Binding-site contacts:
Ligand atom C8 contacts residue THR234 of chain 1.C at 3.3 Å.
Ligand atom O4 contacts residue ASN232 of chain 1.C at 4.3 Å.
Ligand atom C5 contacts residue THR234 of chain 1.C at 4.5 Å.
Ligand atom C7 contacts residue THR234 of chain 1.C at 4.2 Å.
Ligand atom C1 contacts residue ASN232 of chain 1.C at 1.4 Å.
Ligand atom C6 contacts residue ASN232 of chain 1.C at 4.3 Å.
Ligand atom N2 contacts residue ASN232 of chain 1.C at 3.0 Å (h-bond).
Ligand atom O6 contacts residue THR108 of chain 1.C at 3.3 Å.
Ligand atom O5 contacts residue THR234 of chain 1.C at 4.1 Å.
Ligand atom C5 contacts residue ASN232 of chain 1.C at 3.7 Å.
Ligand atom O3 contacts residue ASN232 of chain 1.C at 4.5 Å.
Ligand atom C7 contacts residue ASN232 of chain 1.C at 3.8 Å.
Ligand atom O5 contacts residue ASN232 of chain 1.C at 2.5 Å (h-bond).
Ligand atom C7 contacts residue LYS460 of chain 1.B at 4.5 Å.
Ligand atom O7 contacts residue LYS460 of chain 1.B at 3.6 Å (salt-bridge).
Ligand atom O7 contacts residue THR234 of chain 1.C at 4.1 Å.
Ligand atom C2 contacts residue ASN232 of chain 1.C at 2.5 Å.
Ligand atom O5 contacts residue THR108 of chain 1.C at 4.4 Å.
Ligand atom C6 contacts residue THR108 of chain 1.C at 3.5 Å.
Ligand atom C8 contacts residue ASN232 of chain 1.C at 4.2 Å.
Ligand atom C4 contacts residue ASN232 of chain 1.C at 4.1 Å.
Ligand atom C3 contacts residue ASN232 of chain 1.C at 3.8 Å.

Sequence of chain 1.B:
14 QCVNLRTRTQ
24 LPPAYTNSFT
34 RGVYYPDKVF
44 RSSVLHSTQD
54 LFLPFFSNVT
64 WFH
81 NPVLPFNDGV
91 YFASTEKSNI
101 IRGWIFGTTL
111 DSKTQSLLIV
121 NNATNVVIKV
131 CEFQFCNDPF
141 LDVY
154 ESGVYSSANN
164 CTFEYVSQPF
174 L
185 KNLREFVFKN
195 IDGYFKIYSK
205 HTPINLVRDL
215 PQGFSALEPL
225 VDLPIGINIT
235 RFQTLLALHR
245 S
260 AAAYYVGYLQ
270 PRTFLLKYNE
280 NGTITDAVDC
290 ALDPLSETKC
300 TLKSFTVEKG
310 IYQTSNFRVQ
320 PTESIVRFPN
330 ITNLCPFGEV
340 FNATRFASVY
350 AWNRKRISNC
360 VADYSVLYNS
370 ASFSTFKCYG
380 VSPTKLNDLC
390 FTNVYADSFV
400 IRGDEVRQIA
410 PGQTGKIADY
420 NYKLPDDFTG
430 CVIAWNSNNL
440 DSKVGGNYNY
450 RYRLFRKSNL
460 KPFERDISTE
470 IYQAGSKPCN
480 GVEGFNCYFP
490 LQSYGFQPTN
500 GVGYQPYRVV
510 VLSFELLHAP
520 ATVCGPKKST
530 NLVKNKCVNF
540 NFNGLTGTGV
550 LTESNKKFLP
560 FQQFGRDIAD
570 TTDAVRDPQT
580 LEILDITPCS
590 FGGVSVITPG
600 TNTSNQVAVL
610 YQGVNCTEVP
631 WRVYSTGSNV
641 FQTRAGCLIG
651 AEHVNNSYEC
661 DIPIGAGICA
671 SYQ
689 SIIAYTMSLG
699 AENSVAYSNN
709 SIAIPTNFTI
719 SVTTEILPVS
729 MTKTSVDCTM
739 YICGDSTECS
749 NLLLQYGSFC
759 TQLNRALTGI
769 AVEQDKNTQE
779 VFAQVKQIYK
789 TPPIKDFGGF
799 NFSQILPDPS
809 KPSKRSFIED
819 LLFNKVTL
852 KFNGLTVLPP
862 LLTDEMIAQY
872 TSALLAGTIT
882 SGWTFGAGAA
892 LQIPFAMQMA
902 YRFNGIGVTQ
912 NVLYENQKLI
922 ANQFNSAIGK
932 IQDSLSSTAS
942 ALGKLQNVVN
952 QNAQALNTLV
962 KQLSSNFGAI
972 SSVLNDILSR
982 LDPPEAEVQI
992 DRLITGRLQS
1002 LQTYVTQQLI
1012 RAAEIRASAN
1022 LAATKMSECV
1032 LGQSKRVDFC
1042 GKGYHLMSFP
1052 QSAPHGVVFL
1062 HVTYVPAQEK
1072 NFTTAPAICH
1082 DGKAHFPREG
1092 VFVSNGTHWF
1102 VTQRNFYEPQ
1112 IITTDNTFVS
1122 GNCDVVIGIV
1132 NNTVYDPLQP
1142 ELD

The protein below binds the small molecule below.
Small molecule (SMILES): CC(=O)N[C@H]1[C@H](O[C@H]2[C@H](O)[C@@H](NC(C)=O)CO[C@@H]2CO)O[C@H](CO)[C@@H](O)[C@@H]1O

Sequence of chain 1.C:
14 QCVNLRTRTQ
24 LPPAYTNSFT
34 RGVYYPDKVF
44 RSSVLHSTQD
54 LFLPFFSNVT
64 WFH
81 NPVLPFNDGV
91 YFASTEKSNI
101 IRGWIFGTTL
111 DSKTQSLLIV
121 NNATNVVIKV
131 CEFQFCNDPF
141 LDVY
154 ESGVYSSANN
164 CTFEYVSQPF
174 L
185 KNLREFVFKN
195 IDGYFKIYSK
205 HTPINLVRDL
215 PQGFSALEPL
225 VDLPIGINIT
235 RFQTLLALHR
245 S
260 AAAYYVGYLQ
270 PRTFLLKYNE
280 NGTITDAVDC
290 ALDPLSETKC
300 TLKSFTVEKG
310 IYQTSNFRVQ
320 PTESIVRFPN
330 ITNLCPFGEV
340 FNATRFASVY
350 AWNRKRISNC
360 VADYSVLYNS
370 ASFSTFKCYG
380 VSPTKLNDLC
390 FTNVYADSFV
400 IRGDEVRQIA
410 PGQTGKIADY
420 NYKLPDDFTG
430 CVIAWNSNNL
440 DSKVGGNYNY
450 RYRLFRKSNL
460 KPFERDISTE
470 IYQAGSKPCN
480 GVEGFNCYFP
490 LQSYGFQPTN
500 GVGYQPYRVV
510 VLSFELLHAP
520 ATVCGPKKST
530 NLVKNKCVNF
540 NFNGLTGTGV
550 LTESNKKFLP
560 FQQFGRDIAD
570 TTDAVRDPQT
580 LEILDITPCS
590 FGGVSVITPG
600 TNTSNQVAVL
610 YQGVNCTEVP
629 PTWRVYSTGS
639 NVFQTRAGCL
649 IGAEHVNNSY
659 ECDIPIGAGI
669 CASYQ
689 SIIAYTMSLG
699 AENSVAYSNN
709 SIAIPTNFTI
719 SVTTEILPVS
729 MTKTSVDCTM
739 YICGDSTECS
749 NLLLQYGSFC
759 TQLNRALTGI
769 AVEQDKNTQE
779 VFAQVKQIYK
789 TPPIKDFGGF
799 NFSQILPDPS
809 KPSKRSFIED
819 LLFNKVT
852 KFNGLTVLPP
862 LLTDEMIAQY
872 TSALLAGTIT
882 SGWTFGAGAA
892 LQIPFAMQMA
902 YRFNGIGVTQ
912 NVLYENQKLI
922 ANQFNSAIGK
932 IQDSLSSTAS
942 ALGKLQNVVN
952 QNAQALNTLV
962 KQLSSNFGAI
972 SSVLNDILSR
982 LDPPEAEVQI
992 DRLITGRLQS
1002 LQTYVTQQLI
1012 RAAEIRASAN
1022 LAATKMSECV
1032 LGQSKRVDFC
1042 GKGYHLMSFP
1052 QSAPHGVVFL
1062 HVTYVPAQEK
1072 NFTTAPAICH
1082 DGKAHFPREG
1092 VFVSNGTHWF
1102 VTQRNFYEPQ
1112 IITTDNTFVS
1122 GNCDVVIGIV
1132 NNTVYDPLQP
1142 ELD